Sequence of chain 1.C:
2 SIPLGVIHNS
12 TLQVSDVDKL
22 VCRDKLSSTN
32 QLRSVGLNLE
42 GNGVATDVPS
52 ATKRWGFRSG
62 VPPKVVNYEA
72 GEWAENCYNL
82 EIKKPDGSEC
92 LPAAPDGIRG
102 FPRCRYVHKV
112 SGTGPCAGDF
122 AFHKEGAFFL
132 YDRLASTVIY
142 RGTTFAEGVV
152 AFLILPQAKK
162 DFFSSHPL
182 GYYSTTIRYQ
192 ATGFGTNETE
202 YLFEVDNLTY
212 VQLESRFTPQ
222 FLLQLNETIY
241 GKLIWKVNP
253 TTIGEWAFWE

Binding-site contacts:
Ligand atom N2 contacts residue GLU199 of chain 1.C at 4.2 Å.
Ligand atom C8 contacts residue GLU199 of chain 1.C at 4.5 Å.
Ligand atom C4 contacts residue ASN198 of chain 1.C at 4.2 Å.
Ligand atom C2 contacts residue ASN198 of chain 1.C at 2.4 Å.
Ligand atom O5 contacts residue ASN198 of chain 1.C at 2.4 Å (h-bond).
Ligand atom C8 contacts residue ASN198 of chain 1.C at 4.2 Å.
Ligand atom N2 contacts residue ASN198 of chain 1.C at 2.9 Å (h-bond).
Ligand atom C3 contacts residue ASN198 of chain 1.C at 3.8 Å.
Ligand atom C5 contacts residue ASN198 of chain 1.C at 3.7 Å.
Ligand atom C1 contacts residue ASN198 of chain 1.C at 1.4 Å.
Ligand atom O7 contacts residue ASN198 of chain 1.C at 2.8 Å (h-bond).
Ligand atom C7 contacts residue ASN198 of chain 1.C at 3.0 Å.

The protein below binds the small molecule below.
Small molecule (SMILES): CC(=O)N[C@@H]1[C@@H](O)[C@H](O)[C@@H](CO)O[C@H]1O